Sequence of chain 1.B:
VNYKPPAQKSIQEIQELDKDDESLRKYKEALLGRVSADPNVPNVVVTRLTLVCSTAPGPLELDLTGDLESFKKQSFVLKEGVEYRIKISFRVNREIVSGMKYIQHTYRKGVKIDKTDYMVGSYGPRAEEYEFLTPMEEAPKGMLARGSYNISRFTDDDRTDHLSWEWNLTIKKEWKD

A protein and the small-molecule ligand that binds it are described below.
Small molecule (SMILES): OC[C@H]1O[C@@H](O)[C@H](O)[C@@H](O)[C@@H]1O

Binding-site contacts:
Ligand atom O6 contacts residue ASN78 of chain 1.B at 3.5 Å (h-bond).
Ligand atom O4 contacts residue VAL76 of chain 1.B at 4.4 Å.
Ligand atom O6 contacts residue VAL79 of chain 1.B at 3.3 Å (h-bond).
Ligand atom C6 contacts residue ASN78 of chain 1.B at 3.5 Å.
Ligand atom C6 contacts residue HIS198 of chain 1.B at 4.0 Å.
Ligand atom O1 contacts residue THR196 of chain 1.B at 3.4 Å.
Ligand atom O6 contacts residue HIS198 of chain 1.B at 4.1 Å.
Ligand atom C6 contacts residue PRO77 of chain 1.B at 4.4 Å (hydrophobic).
Ligand atom O4 contacts residue ARG129 of chain 1.B at 2.9 Å (salt-bridge).
Ligand atom O4 contacts residue ASN78 of chain 1.B at 2.7 Å (h-bond).
Ligand atom C4 contacts residue ARG129 of chain 1.B at 3.9 Å.
Ligand atom O5 contacts residue THR196 of chain 1.B at 3.5 Å.
Ligand atom O3 contacts residue ARG129 of chain 1.B at 3.5 Å (salt-bridge).
Ligand atom O5 contacts residue HIS198 of chain 1.B at 4.2 Å.
Ligand atom O6 contacts residue PRO77 of chain 1.B at 3.6 Å.
Ligand atom C6 contacts residue VAL79 of chain 1.B at 3.6 Å (hydrophobic).
Ligand atom C4 contacts residue ASN78 of chain 1.B at 3.8 Å.
Ligand atom C3 contacts residue ARG129 of chain 1.B at 4.3 Å.
Ligand atom O4 contacts residue PRO77 of chain 1.B at 3.5 Å.
Ligand atom C5 contacts residue ASN78 of chain 1.B at 4.2 Å.
Ligand atom C1 contacts residue THR196 of chain 1.B at 3.6 Å.